Sequence of chain 1.B:
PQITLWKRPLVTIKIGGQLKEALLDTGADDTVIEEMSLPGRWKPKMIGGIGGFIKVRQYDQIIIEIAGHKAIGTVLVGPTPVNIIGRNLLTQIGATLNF

A protein and the small-molecule ligand that binds it are described below.
Small molecule (SMILES): COc1ccc(S(=O)(=O)N(CC(C)C)C[C@@H](O)[C@H](Cc2cccc(-c3cc(OC)cc(OC)c3)c2)NC(=O)OC(C)(C)C)cc1

Binding-site contacts:
Ligand atom C26 contacts residue GLY48 of chain 1.A at 3.4 Å.
Ligand atom C37 contacts residue GLY27 of chain 1.A at 3.4 Å.
Ligand atom C55 contacts residue GLY49 of chain 1.A at 3.3 Å.
Ligand atom C16 contacts residue ASP25 of chain 1.B at 2.8 Å.
Ligand atom O10 contacts residue GLY49 of chain 1.B at 3.0 Å.
Ligand atom C51 contacts residue GLY49 of chain 1.A at 3.5 Å.
Ligand atom C52 contacts residue GLY49 of chain 1.A at 3.5 Å.
Ligand atom O18 contacts residue GLY27 of chain 1.A at 3.4 Å.
Ligand atom C6 contacts residue ALA28 of chain 1.B at 3.3 Å (hydrophobic).
Ligand atom C35 contacts residue VAL82 of chain 1.B at 3.5 Å (hydrophobic).
Ligand atom C64 contacts residue GLY49 of chain 1.A at 3.4 Å.
Ligand atom O63 contacts residue ILE50 of chain 1.A at 3.4 Å.
Ligand atom O39 contacts residue ASP30 of chain 1.B at 3.1 Å (salt-bridge).
Ligand atom C54 contacts residue GLY49 of chain 1.A at 3.3 Å.
Ligand atom C64 contacts residue PRO79 of chain 1.B at 3.4 Å (hydrophobic).
Ligand atom O18 contacts residue ASP25 of chain 1.A at 2.8 Å (salt-bridge).
Ligand atom O9 contacts residue ILE84 of chain 1.B at 3.4 Å.
Ligand atom O10 contacts residue ILE50 of chain 1.A at 3.3 Å.
Ligand atom C12 contacts residue GLY27 of chain 1.B at 3.4 Å.
Ligand atom C32 contacts residue ASP25 of chain 1.B at 3.2 Å.
Ligand atom C54 contacts residue PRO81 of chain 1.B at 3.4 Å (hydrophobic).
Ligand atom O63 contacts residue PRO81 of chain 1.B at 3.6 Å.
Ligand atom C40 contacts residue ASP30 of chain 1.B at 3.2 Å.
Ligand atom C62 contacts residue GLY48 of chain 1.A at 3.5 Å.
Ligand atom C7 contacts residue ALA28 of chain 1.B at 3.4 Å (hydrophobic).
Ligand atom C37 contacts residue LEU23 of chain 1.B at 3.3 Å (hydrophobic).
Ligand atom C17 contacts residue ASP25 of chain 1.B at 3.2 Å.
Ligand atom C53 contacts residue GLY49 of chain 1.A at 3.6 Å.
Ligand atom C7 contacts residue ASP30 of chain 1.B at 3.2 Å.
Ligand atom C36 contacts residue VAL82 of chain 1.B at 3.5 Å (hydrophobic).
Ligand atom C4 contacts residue GLY48 of chain 1.B at 3.4 Å.
Ligand atom C56 contacts residue GLY49 of chain 1.A at 3.5 Å.
Ligand atom O63 contacts residue GLY49 of chain 1.A at 3.5 Å (h-bond).
Ligand atom O9 contacts residue ILE50 of chain 1.A at 3.5 Å.
Ligand atom C55 contacts residue PRO81 of chain 1.B at 3.2 Å (hydrophobic).
Ligand atom N20 contacts residue GLY27 of chain 1.A at 3.2 Å (h-bond).
Ligand atom C55 contacts residue ILE50 of chain 1.A at 3.6 Å (hydrophobic).
Ligand atom C40 contacts residue ASP29 of chain 1.B at 3.6 Å.
Ligand atom C52 contacts residue GLY48 of chain 1.A at 3.5 Å.
Ligand atom O18 contacts residue ASP25 of chain 1.B at 2.6 Å (salt-bridge).

Sequence of chain 1.A:
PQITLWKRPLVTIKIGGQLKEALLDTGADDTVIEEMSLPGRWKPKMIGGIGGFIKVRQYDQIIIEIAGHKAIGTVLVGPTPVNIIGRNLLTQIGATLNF